Binding-site contacts:
Ligand atom C4 contacts residue ASP291 of chain 1.D at 3.8 Å.
Ligand atom C2 contacts residue MN1 of chain 1.O at 3.5 Å.
Ligand atom O4 contacts residue GLU180 of chain 1.D at 2.6 Å (salt-bridge).
Ligand atom C2 contacts residue TRP136 of chain 1.D at 3.5 Å (hydrophobic).
Ligand atom C1 contacts residue TRP136 of chain 1.D at 3.5 Å (hydrophobic).
Ligand atom O1 contacts residue PHE25 of chain 1.C at 3.6 Å.
Ligand atom O1 contacts residue ASP254 of chain 1.D at 3.5 Å (salt-bridge).
Ligand atom O2 contacts residue ASP291 of chain 1.D at 3.0 Å (salt-bridge).
Ligand atom O2 contacts residue MN1 of chain 1.O at 2.4 Å.
Ligand atom O4 contacts residue ASP244 of chain 1.D at 3.1 Å (salt-bridge).
Ligand atom O1 contacts residue HIS219 of chain 1.D at 3.4 Å (h-bond).
Ligand atom C5 contacts residue GLU180 of chain 1.D at 4.0 Å.
Ligand atom O5 contacts residue HIS53 of chain 1.D at 2.6 Å (h-bond).
Ligand atom O3 contacts residue MN1 of chain 1.O at 3.6 Å.
Ligand atom C5 contacts residue HIS53 of chain 1.D at 3.4 Å.
Ligand atom C2 contacts residue GLU180 of chain 1.D at 3.7 Å.
Ligand atom C3 contacts residue ASP291 of chain 1.D at 3.6 Å.
Ligand atom C2 contacts residue ASP291 of chain 1.D at 3.8 Å.
Ligand atom O2 contacts residue GLU180 of chain 1.D at 2.9 Å (salt-bridge).
Ligand atom O1 contacts residue LYS182 of chain 1.D at 2.9 Å (salt-bridge).
Ligand atom O4 contacts residue MN1 of chain 1.O at 2.3 Å.
Ligand atom O2 contacts residue MN1 of chain 1.P at 3.9 Å.
Ligand atom O2 contacts residue GLU216 of chain 1.D at 3.0 Å (salt-bridge).
Ligand atom O5 contacts residue TRP136 of chain 1.D at 3.7 Å.
Ligand atom O2 contacts residue HIS219 of chain 1.D at 3.3 Å.
Ligand atom C1 contacts residue LYS182 of chain 1.D at 4.1 Å.
Ligand atom O5 contacts residue PHE93 of chain 1.D at 3.8 Å.
Ligand atom O1 contacts residue MN1 of chain 1.P at 3.6 Å.
Ligand atom C4 contacts residue TRP136 of chain 1.D at 3.8 Å (hydrophobic).
Ligand atom O1 contacts residue TRP136 of chain 1.D at 3.8 Å.
Ligand atom O3 contacts residue TRP15 of chain 1.D at 3.5 Å (h-bond).
Ligand atom O4 contacts residue ASP291 of chain 1.D at 3.0 Å (salt-bridge).
Ligand atom C4 contacts residue MN1 of chain 1.O at 3.4 Å.
Ligand atom C3 contacts residue TRP136 of chain 1.D at 3.8 Å (hydrophobic).
Ligand atom C4 contacts residue GLU180 of chain 1.D at 3.3 Å.
Ligand atom C1 contacts residue PHE25 of chain 1.C at 3.7 Å (hydrophobic).
Ligand atom C3 contacts residue MN1 of chain 1.O at 3.7 Å.
Ligand atom C5 contacts residue TRP136 of chain 1.D at 4.0 Å (hydrophobic).
Ligand atom O3 contacts residue ASP291 of chain 1.D at 2.7 Å (salt-bridge).
Ligand atom C2 contacts residue HIS219 of chain 1.D at 4.1 Å.

Sequence of chain 1.C:
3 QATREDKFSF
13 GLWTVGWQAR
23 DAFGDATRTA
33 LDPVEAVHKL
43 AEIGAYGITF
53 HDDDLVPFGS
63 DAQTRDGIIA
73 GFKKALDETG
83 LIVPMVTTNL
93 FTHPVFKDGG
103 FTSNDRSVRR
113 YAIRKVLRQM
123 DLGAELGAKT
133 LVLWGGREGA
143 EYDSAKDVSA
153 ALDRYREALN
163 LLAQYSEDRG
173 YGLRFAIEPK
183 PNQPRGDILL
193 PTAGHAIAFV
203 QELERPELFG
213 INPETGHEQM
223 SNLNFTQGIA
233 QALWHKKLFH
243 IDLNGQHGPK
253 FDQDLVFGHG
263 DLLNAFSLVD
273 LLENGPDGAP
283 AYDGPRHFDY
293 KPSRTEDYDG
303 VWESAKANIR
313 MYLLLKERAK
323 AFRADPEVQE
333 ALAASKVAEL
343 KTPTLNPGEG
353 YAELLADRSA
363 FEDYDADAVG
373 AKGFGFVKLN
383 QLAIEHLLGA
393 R

The protein below binds the small molecule below.
Small molecule (SMILES): O=C[C@H](O)[C@@H](O)[C@H](O)CO

Sequence of chain 1.D:
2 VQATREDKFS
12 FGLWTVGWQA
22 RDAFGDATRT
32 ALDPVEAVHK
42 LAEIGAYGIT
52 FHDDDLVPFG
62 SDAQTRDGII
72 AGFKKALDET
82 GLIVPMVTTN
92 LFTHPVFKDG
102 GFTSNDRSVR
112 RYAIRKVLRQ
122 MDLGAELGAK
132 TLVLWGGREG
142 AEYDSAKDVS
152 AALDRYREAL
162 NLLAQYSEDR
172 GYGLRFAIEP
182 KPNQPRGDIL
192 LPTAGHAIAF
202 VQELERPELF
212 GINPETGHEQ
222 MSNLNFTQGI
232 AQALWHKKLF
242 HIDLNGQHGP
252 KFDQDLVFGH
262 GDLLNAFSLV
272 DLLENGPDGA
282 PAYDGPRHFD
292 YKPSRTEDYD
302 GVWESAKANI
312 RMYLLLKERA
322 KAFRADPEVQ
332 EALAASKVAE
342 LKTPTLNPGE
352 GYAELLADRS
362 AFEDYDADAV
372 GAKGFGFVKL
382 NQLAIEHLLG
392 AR